The protein below binds the small molecule below.
Small molecule (SMILES): Nc1ncnc2c1ncn2[C@H]1C[C@H](O)[C@@H](COP(=O)(O)O)O1

Sequence of chain 53.A:
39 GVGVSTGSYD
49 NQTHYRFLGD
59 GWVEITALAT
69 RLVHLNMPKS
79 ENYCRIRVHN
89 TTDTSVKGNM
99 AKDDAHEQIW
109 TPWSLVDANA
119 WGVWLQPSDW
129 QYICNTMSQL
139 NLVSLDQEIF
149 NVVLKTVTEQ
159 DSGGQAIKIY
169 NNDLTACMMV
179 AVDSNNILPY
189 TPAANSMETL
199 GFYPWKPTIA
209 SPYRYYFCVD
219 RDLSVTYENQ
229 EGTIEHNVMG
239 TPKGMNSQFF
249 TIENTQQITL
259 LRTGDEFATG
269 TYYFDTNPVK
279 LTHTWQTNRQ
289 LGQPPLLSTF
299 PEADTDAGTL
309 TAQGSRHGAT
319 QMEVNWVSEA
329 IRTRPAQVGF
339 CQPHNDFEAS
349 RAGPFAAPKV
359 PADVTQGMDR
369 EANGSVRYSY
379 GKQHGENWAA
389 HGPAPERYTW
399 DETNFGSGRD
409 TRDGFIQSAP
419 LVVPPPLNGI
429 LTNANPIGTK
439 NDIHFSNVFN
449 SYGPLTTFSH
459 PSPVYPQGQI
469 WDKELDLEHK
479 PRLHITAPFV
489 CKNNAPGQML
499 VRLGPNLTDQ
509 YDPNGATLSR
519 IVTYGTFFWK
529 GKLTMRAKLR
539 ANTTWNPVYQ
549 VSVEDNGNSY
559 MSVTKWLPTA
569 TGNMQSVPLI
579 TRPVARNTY

Binding-site contacts:
Ligand atom OP2 contacts residue ASP273 of chain 53.A at 2.4 Å.
Ligand atom C5' contacts residue ASP273 of chain 53.A at 3.8 Å.
Ligand atom OP1 contacts residue TYR271 of chain 53.A at 3.1 Å (h-bond).
Ligand atom P contacts residue ASN491 of chain 53.A at 3.0 Å.
Ligand atom OP1 contacts residue PHE272 of chain 53.A at 3.4 Å.
Ligand atom P contacts residue PHE272 of chain 53.A at 4.3 Å.
Ligand atom P contacts residue TYR271 of chain 53.A at 4.5 Å.
Ligand atom O5' contacts residue ASP273 of chain 53.A at 4.1 Å.
Ligand atom C5' contacts residue ASN491 of chain 53.A at 4.0 Å.
Ligand atom P contacts residue ASP273 of chain 53.A at 2.8 Å.
Ligand atom OP2 contacts residue ASN491 of chain 53.A at 1.7 Å (h-bond).
Ligand atom O5' contacts residue ASN491 of chain 53.A at 3.5 Å (h-bond).
Ligand atom OP1 contacts residue ASN491 of chain 53.A at 3.6 Å.
Ligand atom OP1 contacts residue ASP273 of chain 53.A at 3.3 Å.